A protein and the small-molecule ligand that binds it are described below.
Small molecule (SMILES): CCOC(=O)c1ccc(OCCC2CCN(c3ccc(C)nn3)CC2)cc1

Sequence of chain 53.D:
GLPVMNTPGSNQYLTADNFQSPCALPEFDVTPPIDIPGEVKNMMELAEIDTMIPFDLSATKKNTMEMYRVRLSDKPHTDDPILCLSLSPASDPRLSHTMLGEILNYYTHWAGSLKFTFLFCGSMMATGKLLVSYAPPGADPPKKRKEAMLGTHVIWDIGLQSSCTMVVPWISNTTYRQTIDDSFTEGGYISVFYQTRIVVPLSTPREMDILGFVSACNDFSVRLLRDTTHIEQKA

Sequence of chain 53.B:
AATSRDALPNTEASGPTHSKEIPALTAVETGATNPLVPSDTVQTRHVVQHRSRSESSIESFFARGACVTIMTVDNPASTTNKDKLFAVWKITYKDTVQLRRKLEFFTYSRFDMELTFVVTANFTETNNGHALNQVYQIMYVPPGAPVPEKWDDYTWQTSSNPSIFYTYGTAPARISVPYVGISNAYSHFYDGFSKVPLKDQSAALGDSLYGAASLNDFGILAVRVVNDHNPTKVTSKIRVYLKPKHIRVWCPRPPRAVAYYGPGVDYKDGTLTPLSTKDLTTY

Binding-site contacts:
Ligand atom N4 contacts residue LEU240 of chain 53.B at 3.6 Å.
Ligand atom C2 contacts residue TYR159 of chain 53.B at 3.5 Å (hydrophobic).
Ligand atom C18 contacts residue TYR112 of chain 53.B at 3.7 Å (hydrophobic).
Ligand atom N3 contacts residue TYR159 of chain 53.B at 3.9 Å.
Ligand atom O14 contacts residue MET132 of chain 53.B at 3.4 Å.
Ligand atom C21 contacts residue TYR112 of chain 53.B at 3.3 Å (hydrophobic).
Ligand atom C1 contacts residue PRO181 of chain 53.B at 3.7 Å (hydrophobic).
Ligand atom C11 contacts residue ILE110 of chain 53.B at 3.6 Å (hydrophobic).
Ligand atom C11 contacts residue LEU134 of chain 53.B at 3.8 Å (hydrophobic).
Ligand atom C17 contacts residue PHE237 of chain 53.B at 3.7 Å (hydrophobic).
Ligand atom C5 contacts residue VAL196 of chain 53.B at 3.8 Å (hydrophobic).
Ligand atom C12 contacts residue PHE237 of chain 53.B at 3.5 Å (hydrophobic).
Ligand atom C2 contacts residue ILE194 of chain 53.B at 3.5 Å (hydrophobic).
Ligand atom N4 contacts residue LEU134 of chain 53.B at 3.7 Å.
Ligand atom C25 contacts residue ASP236 of chain 53.B at 3.5 Å.
Ligand atom C3 contacts residue TYR159 of chain 53.B at 3.6 Å (hydrophobic).
Ligand atom C21 contacts residue PHE237 of chain 53.B at 3.7 Å (hydrophobic).
Ligand atom C13 contacts residue MET132 of chain 53.B at 3.8 Å (hydrophobic).
Ligand atom C10 contacts residue MET132 of chain 53.B at 3.3 Å (hydrophobic).
Ligand atom C3 contacts residue ALA24 of chain 53.D at 3.5 Å (hydrophobic).
Ligand atom C13 contacts residue VAL199 of chain 53.B at 3.7 Å (hydrophobic).
Ligand atom N3 contacts residue ILE194 of chain 53.B at 3.6 Å.
Ligand atom C8 contacts residue VAL196 of chain 53.B at 3.6 Å (hydrophobic).
Ligand atom O23 contacts residue PHE237 of chain 53.B at 3.8 Å.
Ligand atom C20 contacts residue TYR205 of chain 53.B at 3.5 Å (hydrophobic).
Ligand atom N3 contacts residue LEU240 of chain 53.B at 3.5 Å.
Ligand atom C4 contacts residue VAL196 of chain 53.B at 3.9 Å (hydrophobic).
Ligand atom O23 contacts residue TYR112 of chain 53.B at 3.5 Å.
Ligand atom C4 contacts residue TYR159 of chain 53.B at 3.5 Å (hydrophobic).
Ligand atom C18 contacts residue PHE237 of chain 53.B at 3.6 Å (hydrophobic).
Ligand atom C7 contacts residue TYR159 of chain 53.B at 3.7 Å (hydrophobic).
Ligand atom N6 contacts residue VAL196 of chain 53.B at 3.9 Å.
Ligand atom O22 contacts residue TYR205 of chain 53.B at 3.8 Å.
Ligand atom C17 contacts residue TYR112 of chain 53.B at 3.8 Å (hydrophobic).
Ligand atom C7 contacts residue VAL196 of chain 53.B at 3.6 Å (hydrophobic).
Ligand atom C10 contacts residue ILE110 of chain 53.B at 3.5 Å (hydrophobic).
Ligand atom C8 contacts residue VAL199 of chain 53.B at 3.7 Å (hydrophobic).
Ligand atom O22 contacts residue TYR112 of chain 53.B at 3.5 Å.
Ligand atom C19 contacts residue TYR205 of chain 53.B at 3.7 Å (hydrophobic).
Ligand atom C25 contacts residue SER206 of chain 53.B at 3.8 Å.